Binding-site contacts:
Ligand atom NAP contacts residue TYR286 of chain 2.A at 3.2 Å (h-bond).
Ligand atom NAN contacts residue HIS216 of chain 2.A at 4.2 Å.
Ligand atom CAS contacts residue TYR240 of chain 2.A at 3.7 Å (hydrophobic).
Ligand atom OAD contacts residue VAL340 of chain 2.A at 4.3 Å.
Ligand atom CAH contacts residue TYR286 of chain 2.A at 3.9 Å (hydrophobic).
Ligand atom NAM contacts residue TYR286 of chain 2.A at 3.8 Å.
Ligand atom NAN contacts residue TYR240 of chain 2.A at 3.8 Å.
Ligand atom CAH contacts residue PHE337 of chain 2.A at 4.0 Å (hydrophobic).
Ligand atom OAF contacts residue NAP1 of chain 2.B at 3.5 Å.
Ligand atom CAI contacts residue TYR240 of chain 2.A at 3.3 Å (hydrophobic).
Ligand atom CAT contacts residue TYR286 of chain 2.A at 3.2 Å (hydrophobic).
Ligand atom C contacts residue NAP1 of chain 2.B at 3.9 Å.
Ligand atom OAD contacts residue TYR240 of chain 2.A at 2.9 Å (h-bond).
Ligand atom NAP contacts residue TYR240 of chain 2.A at 3.9 Å.
Ligand atom O contacts residue NAP1 of chain 2.B at 3.4 Å (h-bond).
Ligand atom CAL contacts residue TYR240 of chain 2.A at 3.0 Å (hydrophobic).
Ligand atom CAK contacts residue HIS216 of chain 2.A at 4.1 Å.
Ligand atom CAL contacts residue TYR286 of chain 2.A at 3.4 Å (hydrophobic).
Ligand atom CAW contacts residue TYR286 of chain 2.A at 3.7 Å (hydrophobic).
Ligand atom NAM contacts residue PHE337 of chain 2.A at 4.5 Å.
Ligand atom OAC contacts residue NAP1 of chain 2.B at 3.3 Å.
Ligand atom CAI contacts residue TYR286 of chain 2.A at 3.6 Å (hydrophobic).
Ligand atom NAM contacts residue TYR240 of chain 2.A at 3.7 Å.
Ligand atom CAT contacts residue TYR240 of chain 2.A at 3.2 Å (hydrophobic).
Ligand atom CAR contacts residue NAP1 of chain 2.B at 3.6 Å.
Ligand atom CAH contacts residue TYR240 of chain 2.A at 4.0 Å (hydrophobic).
Ligand atom NAM contacts residue ILE320 of chain 2.A at 4.1 Å.
Ligand atom OXT contacts residue NAP1 of chain 2.B at 2.8 Å (h-bond).
Ligand atom CAW contacts residue TYR240 of chain 2.A at 3.6 Å (hydrophobic).

Sequence of chain 2.A:
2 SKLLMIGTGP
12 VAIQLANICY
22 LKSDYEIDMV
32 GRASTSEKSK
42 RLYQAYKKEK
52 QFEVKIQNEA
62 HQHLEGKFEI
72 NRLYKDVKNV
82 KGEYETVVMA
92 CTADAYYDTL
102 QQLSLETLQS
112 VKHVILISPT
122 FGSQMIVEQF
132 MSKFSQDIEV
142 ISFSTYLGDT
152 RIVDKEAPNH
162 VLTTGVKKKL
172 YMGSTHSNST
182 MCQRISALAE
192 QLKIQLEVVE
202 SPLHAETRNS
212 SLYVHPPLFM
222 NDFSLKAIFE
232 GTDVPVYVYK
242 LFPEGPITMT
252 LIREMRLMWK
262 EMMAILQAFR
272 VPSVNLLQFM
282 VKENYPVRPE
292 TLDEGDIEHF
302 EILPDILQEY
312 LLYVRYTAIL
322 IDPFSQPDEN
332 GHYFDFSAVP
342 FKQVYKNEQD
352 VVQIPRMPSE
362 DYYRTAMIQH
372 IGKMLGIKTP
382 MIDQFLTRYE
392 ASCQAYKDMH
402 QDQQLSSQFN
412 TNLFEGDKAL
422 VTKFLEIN

The protein below binds the small molecule below.
Small molecule (SMILES): C[C@H](N[C@@H](CCN[C@H](Cc1c[nH]cn1)C(=O)O)C(=O)O)C(=O)O